Sequence of chain 1.D:
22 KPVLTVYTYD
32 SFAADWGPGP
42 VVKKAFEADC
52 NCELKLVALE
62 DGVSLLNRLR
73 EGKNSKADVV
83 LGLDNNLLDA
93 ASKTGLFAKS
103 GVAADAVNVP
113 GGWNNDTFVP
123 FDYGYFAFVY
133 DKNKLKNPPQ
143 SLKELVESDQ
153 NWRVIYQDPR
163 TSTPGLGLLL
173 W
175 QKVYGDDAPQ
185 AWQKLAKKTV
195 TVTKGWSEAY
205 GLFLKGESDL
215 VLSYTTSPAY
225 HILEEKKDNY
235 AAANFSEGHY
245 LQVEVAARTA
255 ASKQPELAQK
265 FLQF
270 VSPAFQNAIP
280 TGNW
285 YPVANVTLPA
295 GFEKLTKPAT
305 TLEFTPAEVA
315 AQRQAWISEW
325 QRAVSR

Binding-site contacts:
Ligand atom C6A contacts residue SER221 of chain 1.D at 3.3 Å.
Ligand atom O2 contacts residue THR165 of chain 1.D at 3.4 Å (h-bond).
Ligand atom C7 contacts residue PRO166 of chain 1.D at 3.6 Å (hydrophobic).
Ligand atom N3 contacts residue TYR218 of chain 1.D at 3.7 Å.
Ligand atom O2 contacts residue SER164 of chain 1.D at 3.1 Å.
Ligand atom N3A contacts residue TRP283 of chain 1.D at 3.7 Å.
Ligand atom C6 contacts residue GLU248 of chain 1.D at 3.7 Å.
Ligand atom O3 contacts residue ASP62 of chain 1.D at 2.6 Å (salt-bridge).
Ligand atom O1 contacts residue TRP200 of chain 1.D at 3.2 Å (h-bond).
Ligand atom S1 contacts residue TRP200 of chain 1.D at 3.3 Å.
Ligand atom N1A contacts residue SER221 of chain 1.D at 2.7 Å (h-bond).
Ligand atom CM4 contacts residue TYR30 of chain 1.D at 3.4 Å (hydrophobic).
Ligand atom C5 contacts residue TYR218 of chain 1.D at 3.7 Å (hydrophobic).
Ligand atom C4A contacts residue ASN282 of chain 1.D at 3.5 Å.
Ligand atom O2 contacts residue GLY63 of chain 1.D at 2.5 Å (h-bond).
Ligand atom CM4 contacts residue ASN282 of chain 1.D at 3.8 Å.
Ligand atom O7 contacts residue PRO166 of chain 1.D at 3.4 Å.
Ligand atom C2A contacts residue TRP200 of chain 1.D at 3.6 Å (hydrophobic).
Ligand atom C2A contacts residue SER221 of chain 1.D at 3.7 Å.
Ligand atom N3A contacts residue TRP200 of chain 1.D at 3.3 Å.
Ligand atom P1 contacts residue PRO166 of chain 1.D at 3.7 Å.
Ligand atom O7 contacts residue THR165 of chain 1.D at 3.0 Å (h-bond).
Ligand atom O2 contacts residue ASP62 of chain 1.D at 2.8 Å.
Ligand atom CM4 contacts residue GLU248 of chain 1.D at 3.0 Å.
Ligand atom C7A contacts residue ASN282 of chain 1.D at 3.0 Å.
Ligand atom C6 contacts residue TYR30 of chain 1.D at 3.6 Å (hydrophobic).
Ligand atom O2 contacts residue THR163 of chain 1.D at 3.5 Å (h-bond).
Ligand atom P1 contacts residue SER164 of chain 1.D at 3.6 Å.
Ligand atom C4A contacts residue TRP200 of chain 1.D at 3.7 Å (hydrophobic).
Ligand atom N4A contacts residue ASN282 of chain 1.D at 3.5 Å (h-bond).
Ligand atom C4 contacts residue TYR218 of chain 1.D at 3.7 Å (hydrophobic).
Ligand atom CM2 contacts residue TYR224 of chain 1.D at 3.6 Å (hydrophobic).
Ligand atom O1 contacts residue PRO166 of chain 1.D at 3.1 Å.
Ligand atom P1 contacts residue ASP62 of chain 1.D at 3.5 Å.
Ligand atom C2 contacts residue TRP200 of chain 1.D at 3.4 Å (hydrophobic).
Ligand atom C6 contacts residue TYR218 of chain 1.D at 3.7 Å (hydrophobic).
Ligand atom CM2 contacts residue SER221 of chain 1.D at 3.8 Å.
Ligand atom O1 contacts residue SER164 of chain 1.D at 2.5 Å (h-bond).
Ligand atom C5A contacts residue ASN282 of chain 1.D at 3.2 Å.
Ligand atom P1 contacts residue GLY63 of chain 1.D at 3.6 Å.

This protein binds this small molecule.
Small molecule (SMILES): Cc1ncc(C[n+]2csc(CCOP(=O)(O)O)c2C)c(N)n1